Binding-site contacts:
Ligand atom CAN contacts residue TRP103 of chain 1.H at 4.1 Å (hydrophobic).
Ligand atom CAN contacts residue PHE100 of chain 1.E at 4.2 Å (hydrophobic).
Ligand atom CAA contacts residue ILE96 of chain 1.E at 4.0 Å (hydrophobic).
Ligand atom OAF contacts residue TYR107 of chain 1.H at 2.7 Å (h-bond).
Ligand atom CAZ contacts residue TYR107 of chain 1.H at 3.9 Å (hydrophobic).
Ligand atom CAC contacts residue ARG22 of chain 1.H at 4.4 Å.
Ligand atom CAC contacts residue TRP23 of chain 1.H at 2.4 Å (hydrophobic).
Ligand atom CAQ contacts residue PHE100 of chain 1.E at 3.7 Å (hydrophobic).
Ligand atom OAY contacts residue PHE100 of chain 1.E at 3.3 Å.
Ligand atom CAL contacts residue TRP103 of chain 1.H at 4.2 Å (hydrophobic).
Ligand atom OAF contacts residue ARG22 of chain 1.H at 4.2 Å.
Ligand atom OAV contacts residue PHE100 of chain 1.E at 3.7 Å.
Ligand atom CBB contacts residue PHE100 of chain 1.E at 3.4 Å (hydrophobic).
Ligand atom CAZ contacts residue PHE100 of chain 1.E at 3.6 Å (hydrophobic).
Ligand atom CAR contacts residue PHE100 of chain 1.E at 4.3 Å (hydrophobic).
Ligand atom OAF contacts residue PHE100 of chain 1.E at 3.6 Å.
Ligand atom CAQ contacts residue LEU19 of chain 1.H at 4.1 Å (hydrophobic).
Ligand atom CAA contacts residue TRP99 of chain 1.H at 4.2 Å (hydrophobic).
Ligand atom CAD contacts residue ARG22 of chain 1.H at 4.1 Å.
Ligand atom CAZ contacts residue LEU19 of chain 1.H at 3.7 Å (hydrophobic).
Ligand atom CAJ contacts residue ILE96 of chain 1.E at 4.2 Å (hydrophobic).
Ligand atom CAS contacts residue TRP23 of chain 1.H at 4.1 Å (hydrophobic).
Ligand atom CBA contacts residue PHE100 of chain 1.E at 4.3 Å (hydrophobic).
Ligand atom CAN contacts residue TYR107 of chain 1.H at 4.0 Å (hydrophobic).
Ligand atom CAT contacts residue PHE100 of chain 1.E at 3.9 Å (hydrophobic).
Ligand atom CAD contacts residue TRP23 of chain 1.H at 4.4 Å (hydrophobic).
Ligand atom CAE contacts residue TRP23 of chain 1.H at 3.8 Å (hydrophobic).
Ligand atom CAT contacts residue LEU19 of chain 1.H at 4.1 Å (hydrophobic).
Ligand atom OAG contacts residue LEU19 of chain 1.H at 4.5 Å.
Ligand atom CAA contacts residue TYR102 of chain 1.H at 3.7 Å (hydrophobic).
Ligand atom CAN contacts residue ILE96 of chain 1.E at 4.4 Å (hydrophobic).
Ligand atom NBC contacts residue TRP23 of chain 1.H at 3.8 Å.
Ligand atom CAK contacts residue LEU19 of chain 1.H at 4.0 Å (hydrophobic).
Ligand atom CAN contacts residue LEU19 of chain 1.H at 4.5 Å (hydrophobic).
Ligand atom CAT contacts residue ARG22 of chain 1.H at 4.2 Å.
Ligand atom OAV contacts residue LEU19 of chain 1.H at 3.5 Å.
Ligand atom CAJ contacts residue TYR102 of chain 1.H at 3.5 Å (hydrophobic).
Ligand atom CAE contacts residue ARG22 of chain 1.H at 3.7 Å.
Ligand atom OAF contacts residue LEU19 of chain 1.H at 4.1 Å.
Ligand atom CAJ contacts residue TRP103 of chain 1.H at 3.9 Å (hydrophobic).

This small molecule binds to this protein.
Small molecule (SMILES): CCCCCC(=O)OC[C@H](COP(=O)(O)OCC[N+](C)(C)C)OC(=O)CCCCC

Sequence of chain 1.H:
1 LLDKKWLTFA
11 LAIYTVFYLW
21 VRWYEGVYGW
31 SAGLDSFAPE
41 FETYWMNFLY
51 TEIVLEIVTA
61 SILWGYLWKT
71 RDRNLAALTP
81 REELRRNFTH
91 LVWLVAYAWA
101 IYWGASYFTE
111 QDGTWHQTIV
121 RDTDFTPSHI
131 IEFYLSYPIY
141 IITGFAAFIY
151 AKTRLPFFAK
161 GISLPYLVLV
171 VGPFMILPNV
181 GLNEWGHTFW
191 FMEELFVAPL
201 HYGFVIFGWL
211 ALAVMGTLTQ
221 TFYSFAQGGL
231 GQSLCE

Sequence of chain 1.E:
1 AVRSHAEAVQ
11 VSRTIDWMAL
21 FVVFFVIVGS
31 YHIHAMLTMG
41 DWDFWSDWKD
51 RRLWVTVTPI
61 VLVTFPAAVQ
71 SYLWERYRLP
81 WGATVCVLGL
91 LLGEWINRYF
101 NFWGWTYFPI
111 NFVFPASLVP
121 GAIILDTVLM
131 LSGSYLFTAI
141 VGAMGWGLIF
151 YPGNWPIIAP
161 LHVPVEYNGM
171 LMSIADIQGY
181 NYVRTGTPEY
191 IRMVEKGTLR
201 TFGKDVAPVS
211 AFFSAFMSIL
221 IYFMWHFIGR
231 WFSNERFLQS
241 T